Binding-site contacts:
Ligand atom N2 contacts residue THR136 of chain 1.A at 3.6 Å.
Ligand atom OAG contacts residue GLN35 of chain 1.A at 3.5 Å.
Ligand atom O6 contacts residue PHE31 of chain 1.A at 3.3 Å.
Ligand atom S4 contacts residue ILE7 of chain 1.A at 3.5 Å (h-bond).
Ligand atom O6 contacts residue GLU30 of chain 1.A at 3.5 Å (salt-bridge).
Ligand atom C13 contacts residue THR56 of chain 1.A at 3.6 Å.
Ligand atom C2 contacts residue GLU30 of chain 1.A at 3.6 Å.
Ligand atom C6 contacts residue GLU30 of chain 1.A at 3.6 Å.
Ligand atom N3 contacts residue ALA9 of chain 1.A at 3.7 Å.
Ligand atom OAE contacts residue ASN64 of chain 1.A at 2.9 Å (h-bond).
Ligand atom N2 contacts residue VAL8 of chain 1.A at 3.5 Å (h-bond).
Ligand atom N3 contacts residue NDP1 of chain 1.C at 3.7 Å.
Ligand atom C3 contacts residue NDP1 of chain 1.C at 3.3 Å.
Ligand atom N3 contacts residue ILE7 of chain 1.A at 3.7 Å.
Ligand atom CAK contacts residue PHE34 of chain 1.A at 3.5 Å (hydrophobic).
Ligand atom C13 contacts residue NDP1 of chain 1.C at 3.5 Å.
Ligand atom C13 contacts residue VAL115 of chain 1.A at 3.2 Å (hydrophobic).
Ligand atom C1 contacts residue NDP1 of chain 1.C at 3.7 Å.
Ligand atom S4 contacts residue NDP1 of chain 1.C at 3.5 Å (h-bond).
Ligand atom N3 contacts residue PHE34 of chain 1.A at 3.5 Å.
Ligand atom C5 contacts residue NDP1 of chain 1.C at 3.4 Å.
Ligand atom OAG contacts residue PHE34 of chain 1.A at 3.4 Å.
Ligand atom O6 contacts residue LEU22 of chain 1.A at 3.6 Å.
Ligand atom N2 contacts residue GLU30 of chain 1.A at 2.8 Å (salt-bridge).
Ligand atom CAW contacts residue ARG70 of chain 1.A at 3.5 Å.
Ligand atom CBG contacts residue ASN64 of chain 1.A at 3.6 Å.
Ligand atom N1 contacts residue GLU30 of chain 1.A at 2.8 Å (salt-bridge).
Ligand atom C4 contacts residue PHE34 of chain 1.A at 3.5 Å (hydrophobic).
Ligand atom C2 contacts residue ALA9 of chain 1.A at 3.6 Å (hydrophobic).
Ligand atom N1 contacts residue ALA9 of chain 1.A at 3.6 Å.
Ligand atom S4 contacts residue PHE34 of chain 1.A at 3.5 Å.
Ligand atom N3 contacts residue VAL8 of chain 1.A at 3.6 Å.
Ligand atom OAG contacts residue ARG70 of chain 1.A at 2.9 Å (salt-bridge).
Ligand atom CAW contacts residue GLN35 of chain 1.A at 3.7 Å.
Ligand atom OAC contacts residue ARG32 of chain 1.A at 3.1 Å.
Ligand atom OAD contacts residue ARG70 of chain 1.A at 2.8 Å (salt-bridge).
Ligand atom OAC contacts residue PHE31 of chain 1.A at 3.5 Å.
Ligand atom OAD contacts residue GLN35 of chain 1.A at 3.0 Å (h-bond).
Ligand atom C4 contacts residue NDP1 of chain 1.C at 3.2 Å.
Ligand atom CAZ contacts residue PHE31 of chain 1.A at 3.7 Å (hydrophobic).

Sequence of chain 1.A:
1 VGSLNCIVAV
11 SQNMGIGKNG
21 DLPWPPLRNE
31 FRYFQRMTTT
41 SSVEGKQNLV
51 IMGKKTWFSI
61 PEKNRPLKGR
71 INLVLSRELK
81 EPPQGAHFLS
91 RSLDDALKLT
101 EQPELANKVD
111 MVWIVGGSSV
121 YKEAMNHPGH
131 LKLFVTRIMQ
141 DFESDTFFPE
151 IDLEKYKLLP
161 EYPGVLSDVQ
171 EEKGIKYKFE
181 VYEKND

The small molecule below binds the protein below.
Small molecule (SMILES): Cc1sc2nc(N)[nH]c(=O)c2c1Sc1ccc(C(=O)N[C@@H](CCC(=O)O)C(=O)O)cc1